Binding-site contacts:
Ligand atom CA contacts residue ALA113 of chain 1.A at 3.5 Å (hydrophobic).
Ligand atom CG contacts residue ASN112 of chain 1.A at 3.4 Å.
Ligand atom C contacts residue GLU166 of chain 1.A at 4.1 Å.
Ligand atom ON2 contacts residue HIS142 of chain 1.A at 3.4 Å (h-bond).
Ligand atom N2 contacts residue ZN1 of chain 1.F at 3.0 Å.
Ligand atom CA contacts residue ZN1 of chain 1.F at 4.3 Å.
Ligand atom O contacts residue HIS146 of chain 1.A at 3.7 Å.
Ligand atom O contacts residue HIS231 of chain 1.A at 3.0 Å (h-bond).
Ligand atom C contacts residue ZN1 of chain 1.F at 2.9 Å.
Ligand atom CA contacts residue GLU143 of chain 1.A at 4.3 Å.
Ligand atom O contacts residue ZN1 of chain 1.F at 2.0 Å.
Ligand atom CA contacts residue ASN112 of chain 1.A at 2.9 Å.
Ligand atom CB contacts residue GLU143 of chain 1.A at 3.3 Å.
Ligand atom ON2 contacts residue HIS146 of chain 1.A at 2.4 Å (h-bond).
Ligand atom N2 contacts residue HIS146 of chain 1.A at 3.8 Å.
Ligand atom CD2 contacts residue ASN112 of chain 1.A at 4.2 Å.
Ligand atom O contacts residue HIS142 of chain 1.A at 3.5 Å (h-bond).
Ligand atom CD2 contacts residue LEU202 of chain 1.A at 4.0 Å (hydrophobic).
Ligand atom C contacts residue ALA113 of chain 1.A at 4.1 Å (hydrophobic).
Ligand atom ON2 contacts residue GLU143 of chain 1.A at 2.7 Å (salt-bridge).
Ligand atom CB contacts residue ALA113 of chain 1.A at 3.0 Å (hydrophobic).
Ligand atom CD1 contacts residue ARG203 of chain 1.A at 3.4 Å.
Ligand atom N contacts residue ASN112 of chain 1.A at 3.3 Å (h-bond).
Ligand atom CB contacts residue ASN112 of chain 1.A at 2.9 Å.
Ligand atom N2 contacts residue ALA113 of chain 1.A at 3.5 Å (h-bond).
Ligand atom N2 contacts residue PHE114 of chain 1.A at 4.1 Å.
Ligand atom O contacts residue TYR157 of chain 1.A at 3.5 Å (h-bond).
Ligand atom N2 contacts residue HIS142 of chain 1.A at 4.1 Å.
Ligand atom O contacts residue GLU166 of chain 1.A at 2.9 Å (salt-bridge).
Ligand atom C contacts residue TYR157 of chain 1.A at 4.3 Å (hydrophobic).
Ligand atom C contacts residue HIS142 of chain 1.A at 4.0 Å.
Ligand atom C contacts residue HIS146 of chain 1.A at 4.2 Å.
Ligand atom CG contacts residue ALA113 of chain 1.A at 4.2 Å (hydrophobic).
Ligand atom ON2 contacts residue GLU166 of chain 1.A at 3.8 Å.
Ligand atom N contacts residue HIS231 of chain 1.A at 3.5 Å (h-bond).
Ligand atom C contacts residue HIS231 of chain 1.A at 3.8 Å.
Ligand atom CA contacts residue HIS231 of chain 1.A at 4.0 Å.
Ligand atom C contacts residue GLU143 of chain 1.A at 3.9 Å.
Ligand atom N2 contacts residue GLU143 of chain 1.A at 2.9 Å (salt-bridge).
Ligand atom ON2 contacts residue ZN1 of chain 1.F at 2.1 Å.

Sequence of chain 1.A:
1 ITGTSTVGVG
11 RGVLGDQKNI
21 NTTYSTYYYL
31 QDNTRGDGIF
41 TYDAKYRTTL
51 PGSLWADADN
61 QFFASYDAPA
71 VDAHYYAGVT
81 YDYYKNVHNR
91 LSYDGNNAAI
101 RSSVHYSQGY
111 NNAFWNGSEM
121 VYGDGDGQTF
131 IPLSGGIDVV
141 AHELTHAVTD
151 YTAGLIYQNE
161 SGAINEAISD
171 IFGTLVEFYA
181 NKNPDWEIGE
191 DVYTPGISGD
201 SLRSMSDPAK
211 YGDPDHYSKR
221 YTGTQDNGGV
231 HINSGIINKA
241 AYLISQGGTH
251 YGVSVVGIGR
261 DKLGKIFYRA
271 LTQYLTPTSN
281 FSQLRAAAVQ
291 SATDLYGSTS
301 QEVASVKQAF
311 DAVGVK

A protein and the small-molecule ligand that binds it are described below.
Small molecule (SMILES): CC(C)C[C@H](N)C(=O)NO